A protein and the small-molecule ligand that binds it are described below.
Small molecule (SMILES): OC[C@H]1O[C@@H](O)[C@@H](O)[C@@H](O)[C@@H]1O

Sequence of chain 7.F:
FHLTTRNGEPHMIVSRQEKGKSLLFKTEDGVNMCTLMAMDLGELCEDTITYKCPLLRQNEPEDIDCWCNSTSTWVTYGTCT

Binding-site contacts:
Ligand atom C2 contacts residue HIS2 of chain 7.F at 4.5 Å.
Ligand atom C2 contacts residue BMA1 of chain 7.BA at 3.2 Å.
Ligand atom O2 contacts residue HIS2 of chain 7.F at 3.4 Å (h-bond).
Ligand atom O2 contacts residue BMA1 of chain 7.BA at 3.0 Å (h-bond).
Ligand atom C5 contacts residue NAG1 of chain 7.Z at 3.8 Å.
Ligand atom C1 contacts residue NAG1 of chain 7.Z at 1.7 Å.
Ligand atom O6 contacts residue NAG1 of chain 7.Z at 4.5 Å.
Ligand atom O2 contacts residue NAG1 of chain 7.Z at 3.4 Å (h-bond).
Ligand atom O5 contacts residue NAG1 of chain 7.Z at 2.5 Å (h-bond).
Ligand atom C4 contacts residue BMA1 of chain 7.BA at 3.6 Å.
Ligand atom C2 contacts residue NAG1 of chain 7.Z at 2.9 Å.
Ligand atom C3 contacts residue BMA1 of chain 7.BA at 2.5 Å.
Ligand atom O3 contacts residue BMA1 of chain 7.BA at 1.1 Å.
Ligand atom O4 contacts residue BMA1 of chain 7.BA at 4.0 Å.
Ligand atom C3 contacts residue NAG1 of chain 7.Z at 4.1 Å.